This small molecule binds to this protein.
Small molecule (SMILES): CC(=O)N[C@@H]1[C@@H](O)[C@H](O)[C@@H](CO)O[C@H]1O

Sequence of chain 1.B:
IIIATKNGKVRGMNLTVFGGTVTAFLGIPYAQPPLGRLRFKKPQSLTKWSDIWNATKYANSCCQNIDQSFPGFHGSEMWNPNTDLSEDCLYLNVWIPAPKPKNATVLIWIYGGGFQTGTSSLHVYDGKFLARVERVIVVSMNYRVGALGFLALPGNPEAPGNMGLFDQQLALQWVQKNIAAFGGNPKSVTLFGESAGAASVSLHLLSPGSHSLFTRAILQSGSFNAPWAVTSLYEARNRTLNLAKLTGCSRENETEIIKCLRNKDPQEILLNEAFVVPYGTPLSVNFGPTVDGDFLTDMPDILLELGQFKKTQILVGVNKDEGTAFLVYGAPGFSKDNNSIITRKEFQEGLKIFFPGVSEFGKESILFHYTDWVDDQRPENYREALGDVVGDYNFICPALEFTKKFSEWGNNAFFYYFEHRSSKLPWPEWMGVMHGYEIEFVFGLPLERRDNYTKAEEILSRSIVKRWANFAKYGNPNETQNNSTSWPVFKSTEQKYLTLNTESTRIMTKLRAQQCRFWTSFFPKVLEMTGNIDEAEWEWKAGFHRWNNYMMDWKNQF

Binding-site contacts:
Ligand atom C3 contacts residue ILE4 of chain 1.B at 4.0 Å (hydrophobic).
Ligand atom O5 contacts residue ASN17 of chain 1.B at 2.4 Å (h-bond).
Ligand atom C7 contacts residue ILE4 of chain 1.B at 4.3 Å (hydrophobic).
Ligand atom O7 contacts residue ASN17 of chain 1.B at 4.2 Å.
Ligand atom C2 contacts residue ASN17 of chain 1.B at 2.4 Å.
Ligand atom C8 contacts residue ASN17 of chain 1.B at 3.4 Å.
Ligand atom C3 contacts residue ASN17 of chain 1.B at 3.8 Å.
Ligand atom C1 contacts residue ILE4 of chain 1.B at 3.7 Å (hydrophobic).
Ligand atom N2 contacts residue ASN17 of chain 1.B at 2.8 Å (h-bond).
Ligand atom C4 contacts residue ASN17 of chain 1.B at 4.2 Å.
Ligand atom C1 contacts residue ASN17 of chain 1.B at 1.4 Å.
Ligand atom C7 contacts residue ASN17 of chain 1.B at 3.3 Å.
Ligand atom N2 contacts residue ILE4 of chain 1.B at 3.3 Å.
Ligand atom C2 contacts residue ILE4 of chain 1.B at 3.9 Å (hydrophobic).
Ligand atom O7 contacts residue ILE4 of chain 1.B at 4.5 Å.
Ligand atom C5 contacts residue ASN17 of chain 1.B at 3.7 Å.
Ligand atom O5 contacts residue THR24 of chain 1.B at 4.3 Å.